Sequence of chain 1.A:
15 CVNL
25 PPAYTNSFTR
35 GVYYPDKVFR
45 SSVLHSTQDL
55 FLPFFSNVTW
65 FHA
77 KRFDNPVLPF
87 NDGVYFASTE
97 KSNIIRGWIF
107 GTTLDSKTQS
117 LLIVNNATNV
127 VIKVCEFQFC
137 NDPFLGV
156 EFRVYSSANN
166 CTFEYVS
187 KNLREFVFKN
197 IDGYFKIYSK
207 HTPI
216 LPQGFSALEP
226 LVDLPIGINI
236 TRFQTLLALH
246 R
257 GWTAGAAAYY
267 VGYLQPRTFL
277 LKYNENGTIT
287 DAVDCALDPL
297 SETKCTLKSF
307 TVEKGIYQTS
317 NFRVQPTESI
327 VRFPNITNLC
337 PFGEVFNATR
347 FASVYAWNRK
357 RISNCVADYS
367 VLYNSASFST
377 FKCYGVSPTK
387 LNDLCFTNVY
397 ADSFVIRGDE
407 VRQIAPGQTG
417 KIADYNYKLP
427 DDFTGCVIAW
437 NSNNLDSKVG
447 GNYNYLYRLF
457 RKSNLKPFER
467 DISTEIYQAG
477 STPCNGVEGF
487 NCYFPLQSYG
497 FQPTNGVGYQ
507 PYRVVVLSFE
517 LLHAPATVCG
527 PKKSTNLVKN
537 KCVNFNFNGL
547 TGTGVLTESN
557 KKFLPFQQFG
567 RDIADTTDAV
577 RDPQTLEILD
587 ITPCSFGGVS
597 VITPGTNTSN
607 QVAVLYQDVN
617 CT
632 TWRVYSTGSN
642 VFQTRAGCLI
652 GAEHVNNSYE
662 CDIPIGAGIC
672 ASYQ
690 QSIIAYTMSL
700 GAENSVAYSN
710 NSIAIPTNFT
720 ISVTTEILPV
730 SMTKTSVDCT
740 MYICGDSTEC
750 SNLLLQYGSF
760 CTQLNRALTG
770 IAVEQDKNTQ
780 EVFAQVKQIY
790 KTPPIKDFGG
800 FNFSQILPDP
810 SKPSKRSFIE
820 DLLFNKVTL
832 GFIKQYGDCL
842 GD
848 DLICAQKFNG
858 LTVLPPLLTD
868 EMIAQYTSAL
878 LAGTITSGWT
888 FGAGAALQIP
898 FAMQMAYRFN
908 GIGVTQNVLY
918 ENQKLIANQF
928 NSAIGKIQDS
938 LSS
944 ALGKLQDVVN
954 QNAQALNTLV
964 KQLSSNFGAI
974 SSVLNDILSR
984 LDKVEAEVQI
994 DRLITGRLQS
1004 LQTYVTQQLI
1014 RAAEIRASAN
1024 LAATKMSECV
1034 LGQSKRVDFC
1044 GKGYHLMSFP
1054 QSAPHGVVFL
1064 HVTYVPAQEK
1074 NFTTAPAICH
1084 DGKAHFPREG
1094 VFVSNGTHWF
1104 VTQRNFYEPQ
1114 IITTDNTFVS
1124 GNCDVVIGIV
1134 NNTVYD

A protein and the small-molecule ligand that binds it are described below.
Small molecule (SMILES): CC(=O)N[C@@H]1[C@@H](O)[C@H](O)[C@@H](CO)O[C@H]1O

Binding-site contacts:
Ligand atom C5 contacts residue THR108 of chain 1.C at 4.4 Å.
Ligand atom C5 contacts residue ASN234 of chain 1.C at 4.2 Å.
Ligand atom O6 contacts residue THR236 of chain 1.C at 4.0 Å.
Ligand atom C7 contacts residue ASN460 of chain 1.A at 4.5 Å.
Ligand atom C6 contacts residue THR108 of chain 1.C at 4.1 Å.
Ligand atom C8 contacts residue GLU465 of chain 1.A at 4.2 Å.
Ligand atom O5 contacts residue ASN234 of chain 1.C at 3.3 Å (h-bond).
Ligand atom C7 contacts residue ARG457 of chain 1.A at 4.2 Å.
Ligand atom O5 contacts residue THR236 of chain 1.C at 4.4 Å.
Ligand atom C5 contacts residue THR236 of chain 1.C at 4.5 Å.
Ligand atom N2 contacts residue ASN234 of chain 1.C at 3.8 Å.
Ligand atom C8 contacts residue ASN460 of chain 1.A at 3.4 Å.
Ligand atom O6 contacts residue THR108 of chain 1.C at 3.3 Å.
Ligand atom C2 contacts residue ASN234 of chain 1.C at 4.3 Å.
Ligand atom O7 contacts residue SER459 of chain 1.A at 2.6 Å (h-bond).
Ligand atom C8 contacts residue LYS462 of chain 1.A at 4.2 Å.
Ligand atom C8 contacts residue ARG457 of chain 1.A at 4.3 Å.
Ligand atom O5 contacts residue THR108 of chain 1.C at 3.7 Å.
Ligand atom O7 contacts residue ASN460 of chain 1.A at 4.5 Å.
Ligand atom C1 contacts residue ASN234 of chain 1.C at 2.9 Å.
Ligand atom C7 contacts residue SER459 of chain 1.A at 3.7 Å.
Ligand atom O3 contacts residue SER459 of chain 1.A at 4.2 Å.
Ligand atom O7 contacts residue ARG457 of chain 1.A at 3.5 Å (salt-bridge).
Ligand atom C8 contacts residue SER459 of chain 1.A at 4.4 Å.

Sequence of chain 1.C:
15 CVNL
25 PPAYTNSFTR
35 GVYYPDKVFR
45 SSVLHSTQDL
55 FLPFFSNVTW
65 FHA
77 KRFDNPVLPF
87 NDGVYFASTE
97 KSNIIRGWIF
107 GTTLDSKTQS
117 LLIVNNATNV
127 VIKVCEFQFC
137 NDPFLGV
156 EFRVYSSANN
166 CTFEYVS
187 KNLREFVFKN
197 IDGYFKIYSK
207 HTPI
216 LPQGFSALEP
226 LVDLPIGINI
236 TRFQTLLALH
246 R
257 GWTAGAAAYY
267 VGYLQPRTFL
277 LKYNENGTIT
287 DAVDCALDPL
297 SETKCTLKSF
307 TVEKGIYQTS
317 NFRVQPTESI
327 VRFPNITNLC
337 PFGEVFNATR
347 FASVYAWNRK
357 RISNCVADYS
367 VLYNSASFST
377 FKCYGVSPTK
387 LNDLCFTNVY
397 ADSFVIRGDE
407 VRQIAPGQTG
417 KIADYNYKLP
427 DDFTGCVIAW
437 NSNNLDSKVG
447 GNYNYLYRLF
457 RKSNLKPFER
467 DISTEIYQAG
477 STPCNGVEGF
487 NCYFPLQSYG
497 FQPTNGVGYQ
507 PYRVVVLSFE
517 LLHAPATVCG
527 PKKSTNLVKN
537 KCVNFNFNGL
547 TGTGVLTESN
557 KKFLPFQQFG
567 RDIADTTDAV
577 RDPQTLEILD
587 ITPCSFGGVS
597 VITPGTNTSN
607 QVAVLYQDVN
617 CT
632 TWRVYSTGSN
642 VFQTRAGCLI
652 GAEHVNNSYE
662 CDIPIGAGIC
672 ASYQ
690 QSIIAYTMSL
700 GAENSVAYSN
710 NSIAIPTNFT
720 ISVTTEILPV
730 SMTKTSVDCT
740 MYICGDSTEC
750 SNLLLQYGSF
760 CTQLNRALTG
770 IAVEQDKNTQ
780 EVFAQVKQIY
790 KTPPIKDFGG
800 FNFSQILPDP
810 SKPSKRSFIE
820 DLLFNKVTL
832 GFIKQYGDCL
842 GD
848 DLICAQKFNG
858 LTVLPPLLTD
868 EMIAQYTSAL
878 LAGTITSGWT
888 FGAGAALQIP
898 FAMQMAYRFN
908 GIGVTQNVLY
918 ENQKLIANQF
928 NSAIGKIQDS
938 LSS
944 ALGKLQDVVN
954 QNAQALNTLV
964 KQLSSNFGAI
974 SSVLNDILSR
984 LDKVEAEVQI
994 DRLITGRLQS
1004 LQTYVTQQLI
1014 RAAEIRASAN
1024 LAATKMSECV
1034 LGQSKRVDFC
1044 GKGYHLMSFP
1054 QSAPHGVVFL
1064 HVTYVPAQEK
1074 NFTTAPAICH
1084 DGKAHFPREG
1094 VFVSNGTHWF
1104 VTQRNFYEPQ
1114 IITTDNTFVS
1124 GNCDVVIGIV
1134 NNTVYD